Sequence of chain 2.A:
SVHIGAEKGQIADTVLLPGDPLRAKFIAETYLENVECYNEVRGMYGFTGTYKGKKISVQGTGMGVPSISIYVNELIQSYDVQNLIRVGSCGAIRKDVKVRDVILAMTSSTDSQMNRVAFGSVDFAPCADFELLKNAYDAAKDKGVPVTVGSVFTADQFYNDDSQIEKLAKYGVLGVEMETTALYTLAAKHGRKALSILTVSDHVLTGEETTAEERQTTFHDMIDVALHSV

Binding-site contacts:
Ligand atom O5' contacts residue PHE179 of chain 2.A at 3.2 Å.
Ligand atom C8 contacts residue SER222 of chain 2.A at 3.5 Å.
Ligand atom N3 contacts residue GLU198 of chain 2.A at 3.8 Å.
Ligand atom C2' contacts residue GLU200 of chain 2.A at 3.4 Å.
Ligand atom O6 contacts residue VAL225 of chain 2.A at 3.4 Å.
Ligand atom C3' contacts residue MET199 of chain 2.A at 3.6 Å (hydrophobic).
Ligand atom N1 contacts residue VAL197 of chain 2.A at 3.7 Å.
Ligand atom N3 contacts residue PHE179 of chain 2.A at 3.8 Å.
Ligand atom C6 contacts residue VAL197 of chain 2.A at 3.8 Å (hydrophobic).
Ligand atom C8 contacts residue CYS111 of chain 2.A at 3.7 Å (hydrophobic).
Ligand atom C5' contacts residue HIS24 of chain 4.A at 3.8 Å.
Ligand atom C5' contacts residue MET199 of chain 2.A at 4.0 Å (hydrophobic).
Ligand atom O6 contacts residue SER222 of chain 2.A at 4.0 Å.
Ligand atom C2 contacts residue VAL197 of chain 2.A at 3.8 Å (hydrophobic).
Ligand atom O5' contacts residue HIS24 of chain 4.A at 3.0 Å (h-bond).
Ligand atom N2 contacts residue PHE179 of chain 2.A at 3.8 Å.
Ligand atom C6 contacts residue GLY112 of chain 2.A at 3.6 Å.
Ligand atom N7 contacts residue CYS111 of chain 2.A at 3.6 Å.
Ligand atom C5' contacts residue PHE179 of chain 2.A at 3.6 Å (hydrophobic).
Ligand atom N7 contacts residue SER222 of chain 2.A at 2.7 Å (h-bond).
Ligand atom C5 contacts residue SER222 of chain 2.A at 3.8 Å.
Ligand atom O5' contacts residue ARG63 of chain 4.A at 3.9 Å.
Ligand atom N9 contacts residue SER110 of chain 2.A at 3.6 Å.
Ligand atom C1' contacts residue SER110 of chain 2.A at 3.5 Å.
Ligand atom C4 contacts residue VAL197 of chain 2.A at 3.6 Å (hydrophobic).
Ligand atom O6 contacts residue GLY112 of chain 2.A at 3.1 Å.
Ligand atom N7 contacts residue SER110 of chain 2.A at 4.0 Å.
Ligand atom C3' contacts residue GLU200 of chain 2.A at 3.5 Å.
Ligand atom N1 contacts residue PHE179 of chain 2.A at 3.9 Å.
Ligand atom N2 contacts residue VAL197 of chain 2.A at 3.5 Å.
Ligand atom N3 contacts residue VAL197 of chain 2.A at 3.6 Å.
Ligand atom C2' contacts residue MET199 of chain 2.A at 3.4 Å (hydrophobic).
Ligand atom C8 contacts residue SER110 of chain 2.A at 3.3 Å.
Ligand atom C2' contacts residue GLU198 of chain 2.A at 3.6 Å.
Ligand atom N7 contacts residue GLY112 of chain 2.A at 3.4 Å (h-bond).
Ligand atom O3' contacts residue GLU200 of chain 2.A at 2.6 Å (salt-bridge).
Ligand atom C2 contacts residue PHE179 of chain 2.A at 3.7 Å (hydrophobic).
Ligand atom C5 contacts residue GLY112 of chain 2.A at 3.5 Å.
Ligand atom C5' contacts residue MET84 of chain 2.A at 4.0 Å (hydrophobic).
Ligand atom C5 contacts residue VAL197 of chain 2.A at 3.7 Å (hydrophobic).

A small-molecule ligand and the protein it binds are described below.
Small molecule (SMILES): Nc1nc(=O)c2ncn([C@H]3C[C@H](O)[C@@H](CO)O3)c2[nH]1

Sequence of chain 4.A:
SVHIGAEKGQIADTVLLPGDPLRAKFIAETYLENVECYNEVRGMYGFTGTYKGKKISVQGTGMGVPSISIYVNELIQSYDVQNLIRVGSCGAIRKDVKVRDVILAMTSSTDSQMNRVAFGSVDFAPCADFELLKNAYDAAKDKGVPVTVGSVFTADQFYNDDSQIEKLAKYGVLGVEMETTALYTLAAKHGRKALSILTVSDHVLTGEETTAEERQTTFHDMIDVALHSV